Binding-site contacts:
Ligand atom C contacts residue LYS275 of chain 1.I at 3.1 Å.
Ligand atom CB contacts residue ILE126 of chain 1.J at 3.3 Å (hydrophobic).
Ligand atom C contacts residue GLY277 of chain 1.I at 4.2 Å.
Ligand atom C contacts residue PRO276 of chain 1.I at 4.0 Å (hydrophobic).
Ligand atom O contacts residue ASN125 of chain 1.J at 3.6 Å.
Ligand atom OG1 contacts residue ILE126 of chain 1.J at 4.2 Å.
Ligand atom N contacts residue ASP274 of chain 1.I at 2.8 Å (salt-bridge).
Ligand atom CA contacts residue ASP274 of chain 1.I at 4.0 Å.
Ligand atom O contacts residue PRO276 of chain 1.I at 3.9 Å.
Ligand atom CG2 contacts residue GLN298 of chain 1.I at 2.9 Å.
Ligand atom N contacts residue LYS275 of chain 1.I at 3.2 Å (salt-bridge).
Ligand atom C contacts residue ASN125 of chain 1.J at 4.2 Å.
Ligand atom OXT contacts residue PRO276 of chain 1.I at 4.0 Å.
Ligand atom CG2 contacts residue ALA279 of chain 1.I at 3.0 Å (hydrophobic).
Ligand atom OXT contacts residue LYS275 of chain 1.I at 3.2 Å (salt-bridge).
Ligand atom O contacts residue LYS275 of chain 1.I at 3.7 Å.
Ligand atom OG1 contacts residue THR308 of chain 1.I at 3.6 Å.
Ligand atom N contacts residue ASN125 of chain 1.J at 2.9 Å (h-bond).
Ligand atom C contacts residue ALA279 of chain 1.I at 4.3 Å (hydrophobic).
Ligand atom N contacts residue ILE126 of chain 1.J at 3.3 Å (h-bond).
Ligand atom C contacts residue ILE126 of chain 1.J at 3.7 Å (hydrophobic).
Ligand atom OXT contacts residue GLU278 of chain 1.I at 3.4 Å (salt-bridge).
Ligand atom CG2 contacts residue ILE129 of chain 1.J at 4.2 Å (hydrophobic).
Ligand atom CA contacts residue ILE126 of chain 1.J at 3.8 Å (hydrophobic).
Ligand atom CB contacts residue GLN298 of chain 1.I at 3.1 Å.
Ligand atom OXT contacts residue ALA279 of chain 1.I at 3.3 Å (h-bond).
Ligand atom OXT contacts residue ILE126 of chain 1.J at 3.8 Å.
Ligand atom OXT contacts residue GLY277 of chain 1.I at 3.5 Å (h-bond).
Ligand atom CG2 contacts residue ILE310 of chain 1.I at 4.3 Å (hydrophobic).
Ligand atom O contacts residue ILE126 of chain 1.J at 2.8 Å (h-bond).
Ligand atom O contacts residue VAL124 of chain 1.J at 4.1 Å.
Ligand atom OG1 contacts residue ILE310 of chain 1.I at 4.4 Å.
Ligand atom OG1 contacts residue ASP274 of chain 1.I at 4.4 Å.
Ligand atom CG2 contacts residue ILE126 of chain 1.J at 4.0 Å (hydrophobic).
Ligand atom OG1 contacts residue GLN298 of chain 1.I at 2.8 Å (h-bond).
Ligand atom CB contacts residue ALA279 of chain 1.I at 4.3 Å (hydrophobic).
Ligand atom O contacts residue GLY277 of chain 1.I at 4.4 Å.
Ligand atom CA contacts residue LYS275 of chain 1.I at 3.1 Å.
Ligand atom CA contacts residue ASN125 of chain 1.J at 4.0 Å.
Ligand atom C contacts residue GLU278 of chain 1.I at 4.4 Å.

Sequence of chain 1.J:
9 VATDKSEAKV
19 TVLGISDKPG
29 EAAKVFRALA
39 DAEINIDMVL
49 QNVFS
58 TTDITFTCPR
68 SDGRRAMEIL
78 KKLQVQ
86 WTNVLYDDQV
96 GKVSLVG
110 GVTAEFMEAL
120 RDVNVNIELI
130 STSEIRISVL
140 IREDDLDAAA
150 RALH

The small molecule below binds the protein below.
Small molecule (SMILES): C[C@@H](O)[C@H](N)C(=O)O

Sequence of chain 1.I:
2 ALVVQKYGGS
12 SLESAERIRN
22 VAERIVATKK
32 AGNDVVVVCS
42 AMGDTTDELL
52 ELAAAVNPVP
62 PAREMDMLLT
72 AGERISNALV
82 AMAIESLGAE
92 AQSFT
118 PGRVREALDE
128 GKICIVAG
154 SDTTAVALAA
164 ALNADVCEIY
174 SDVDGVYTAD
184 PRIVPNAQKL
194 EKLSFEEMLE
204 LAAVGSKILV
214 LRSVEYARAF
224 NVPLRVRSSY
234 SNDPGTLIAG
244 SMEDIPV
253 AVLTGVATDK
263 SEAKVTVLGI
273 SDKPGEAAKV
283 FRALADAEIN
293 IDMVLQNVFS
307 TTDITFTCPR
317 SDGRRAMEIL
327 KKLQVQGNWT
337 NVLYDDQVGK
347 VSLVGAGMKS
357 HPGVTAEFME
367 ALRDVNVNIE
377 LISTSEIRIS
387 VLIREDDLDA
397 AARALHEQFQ